Sequence of chain 1.B:
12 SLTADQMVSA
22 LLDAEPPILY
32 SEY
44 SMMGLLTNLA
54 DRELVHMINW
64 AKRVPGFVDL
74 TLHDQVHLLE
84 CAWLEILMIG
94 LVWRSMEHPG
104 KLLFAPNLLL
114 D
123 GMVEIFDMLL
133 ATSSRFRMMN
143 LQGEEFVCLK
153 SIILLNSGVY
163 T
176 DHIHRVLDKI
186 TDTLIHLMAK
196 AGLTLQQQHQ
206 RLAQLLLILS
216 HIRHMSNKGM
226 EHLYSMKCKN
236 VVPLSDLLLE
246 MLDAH

Binding-site contacts:
Ligand atom O11 contacts residue GLU56 of chain 1.B at 2.5 Å (salt-bridge).
Ligand atom N14 contacts residue MET91 of chain 1.B at 4.2 Å.
Ligand atom O11 contacts residue ARG97 of chain 1.B at 3.2 Å (salt-bridge).
Ligand atom C12 contacts residue GLU56 of chain 1.B at 3.2 Å.
Ligand atom C18 contacts residue ILE127 of chain 1.B at 4.0 Å (hydrophobic).
Ligand atom C22 contacts residue LEU228 of chain 1.B at 3.8 Å (hydrophobic).
Ligand atom C17 contacts residue MET46 of chain 1.B at 3.7 Å (hydrophobic).
Ligand atom C19 contacts residue HIS227 of chain 1.B at 4.2 Å.
Ligand atom C18 contacts residue HIS227 of chain 1.B at 3.6 Å.
Ligand atom C19 contacts residue LEU228 of chain 1.B at 3.9 Å (hydrophobic).
Ligand atom O01 contacts residue LEU243 of chain 1.B at 3.4 Å.
Ligand atom C02 contacts residue THR50 of chain 1.B at 3.6 Å.
Ligand atom C20 contacts residue MET91 of chain 1.B at 4.0 Å (hydrophobic).
Ligand atom C15 contacts residue MET91 of chain 1.B at 4.1 Å (hydrophobic).
Ligand atom C02 contacts residue LEU228 of chain 1.B at 3.6 Å (hydrophobic).
Ligand atom C04 contacts residue ALA53 of chain 1.B at 3.7 Å (hydrophobic).
Ligand atom C09 contacts residue LEU94 of chain 1.B at 4.0 Å (hydrophobic).
Ligand atom C18 contacts residue MET46 of chain 1.B at 3.9 Å (hydrophobic).
Ligand atom C22 contacts residue LEU49 of chain 1.B at 3.7 Å (hydrophobic).
Ligand atom C03 contacts residue ALA53 of chain 1.B at 3.6 Å (hydrophobic).
Ligand atom C21 contacts residue LEU49 of chain 1.B at 3.5 Å (hydrophobic).
Ligand atom N14 contacts residue LEU87 of chain 1.B at 4.1 Å.
Ligand atom C13 contacts residue LEU49 of chain 1.B at 4.0 Å (hydrophobic).
Ligand atom C10 contacts residue LEU90 of chain 1.B at 4.1 Å (hydrophobic).
Ligand atom C03 contacts residue LEU243 of chain 1.B at 4.0 Å (hydrophobic).
Ligand atom C22 contacts residue MET46 of chain 1.B at 4.0 Å (hydrophobic).
Ligand atom C02 contacts residue LEU243 of chain 1.B at 4.2 Å (hydrophobic).
Ligand atom C10 contacts residue ARG97 of chain 1.B at 4.2 Å.
Ligand atom C10 contacts residue GLU56 of chain 1.B at 3.3 Å.
Ligand atom C03 contacts residue LEU228 of chain 1.B at 3.8 Å (hydrophobic).
Ligand atom C22 contacts residue THR50 of chain 1.B at 3.7 Å.
Ligand atom C20 contacts residue LEU228 of chain 1.B at 4.2 Å (hydrophobic).
Ligand atom C09 contacts residue LEU90 of chain 1.B at 3.5 Å (hydrophobic).
Ligand atom O11 contacts residue LEU90 of chain 1.B at 3.9 Å.
Ligand atom C13 contacts residue ALA53 of chain 1.B at 3.9 Å (hydrophobic).
Ligand atom C12 contacts residue ALA53 of chain 1.B at 4.1 Å (hydrophobic).
Ligand atom C19 contacts residue GLY224 of chain 1.B at 3.7 Å.
Ligand atom O01 contacts residue LEU239 of chain 1.B at 3.5 Å.
Ligand atom O01 contacts residue THR50 of chain 1.B at 2.7 Å (h-bond).
Ligand atom O01 contacts residue LEU228 of chain 1.B at 3.6 Å.

This protein binds this small molecule.
Small molecule (SMILES): Oc1ccc(C(=Nc2ccccc2)c2ccc(O)cc2)cc1